A small-molecule ligand and the protein it binds are described below.
Small molecule (SMILES): CC(=O)N[C@@H]1[C@@H](O)[C@H](O)[C@@H](CO)O[C@H]1O

Sequence of chain 1.A:
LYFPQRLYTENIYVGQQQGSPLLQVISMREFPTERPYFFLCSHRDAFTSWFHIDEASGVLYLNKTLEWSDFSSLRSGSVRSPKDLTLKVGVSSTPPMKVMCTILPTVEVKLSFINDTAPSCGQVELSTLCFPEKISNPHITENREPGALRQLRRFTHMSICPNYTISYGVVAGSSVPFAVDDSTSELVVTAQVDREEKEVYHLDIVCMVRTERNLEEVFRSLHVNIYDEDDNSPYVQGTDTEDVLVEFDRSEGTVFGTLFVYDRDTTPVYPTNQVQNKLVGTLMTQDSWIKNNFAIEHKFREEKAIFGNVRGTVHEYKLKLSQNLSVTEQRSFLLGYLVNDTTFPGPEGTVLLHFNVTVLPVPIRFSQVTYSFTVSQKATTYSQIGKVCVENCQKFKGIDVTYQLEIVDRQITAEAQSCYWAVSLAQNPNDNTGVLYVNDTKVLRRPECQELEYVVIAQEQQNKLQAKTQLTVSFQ

Binding-site contacts:
Ligand atom C7 contacts residue HIS52 of chain 1.A at 4.2 Å.
Ligand atom C2 contacts residue ASN63 of chain 1.A at 2.5 Å.
Ligand atom C1 contacts residue ASN63 of chain 1.A at 1.4 Å.
Ligand atom C8 contacts residue PHE51 of chain 1.A at 4.1 Å (hydrophobic).
Ligand atom O7 contacts residue ASN63 of chain 1.A at 3.6 Å (h-bond).
Ligand atom N2 contacts residue ASN63 of chain 1.A at 2.9 Å (h-bond).
Ligand atom O7 contacts residue SER49 of chain 1.A at 4.4 Å.
Ligand atom C2 contacts residue SER49 of chain 1.A at 4.3 Å.
Ligand atom C3 contacts residue ASN63 of chain 1.A at 3.8 Å.
Ligand atom C7 contacts residue PHE51 of chain 1.A at 3.9 Å (hydrophobic).
Ligand atom O5 contacts residue SER49 of chain 1.A at 3.5 Å (h-bond).
Ligand atom C4 contacts residue ASN63 of chain 1.A at 4.3 Å.
Ligand atom C1 contacts residue SER49 of chain 1.A at 3.6 Å.
Ligand atom C8 contacts residue HIS52 of chain 1.A at 2.9 Å.
Ligand atom O5 contacts residue ASN63 of chain 1.A at 2.4 Å (h-bond).
Ligand atom O7 contacts residue PHE51 of chain 1.A at 3.3 Å (h-bond).
Ligand atom C5 contacts residue ASN63 of chain 1.A at 3.7 Å.
Ligand atom C8 contacts residue ASN63 of chain 1.A at 4.3 Å.
Ligand atom C7 contacts residue ASN63 of chain 1.A at 3.4 Å.